Binding-site contacts:
Ligand atom O contacts residue GLY128 of chain 1.E at 3.5 Å (h-bond).
Ligand atom C contacts residue SER80 of chain 1.D at 3.4 Å.
Ligand atom CB contacts residue SER36 of chain 1.D at 3.6 Å.
Ligand atom CM contacts residue HIS77 of chain 1.D at 3.4 Å.
Ligand atom N contacts residue GLY128 of chain 1.E at 3.3 Å (h-bond).
Ligand atom N contacts residue HIS77 of chain 1.D at 3.1 Å (h-bond).
Ligand atom C contacts residue HIS77 of chain 1.D at 3.7 Å.
Ligand atom O contacts residue GLY79 of chain 1.D at 2.9 Å (h-bond).
Ligand atom CA contacts residue THR129 of chain 1.E at 3.3 Å.
Ligand atom O contacts residue GLY79 of chain 1.D at 3.3 Å (h-bond).
Ligand atom CB contacts residue ASP33 of chain 1.D at 3.5 Å.
Ligand atom O contacts residue TYR78 of chain 1.D at 3.4 Å.
Ligand atom O contacts residue THR129 of chain 1.E at 3.1 Å.
Ligand atom CA contacts residue TYR78 of chain 1.D at 3.5 Å (hydrophobic).
Ligand atom OH contacts residue ASP126 of chain 1.E at 2.7 Å (salt-bridge).
Ligand atom CG contacts residue GLY128 of chain 1.E at 3.7 Å.
Ligand atom O contacts residue SER130 of chain 1.E at 3.0 Å (h-bond).
Ligand atom N contacts residue TYR78 of chain 1.D at 3.7 Å.
Ligand atom OH contacts residue THR129 of chain 1.E at 3.5 Å (h-bond).
Ligand atom CB contacts residue SER130 of chain 1.E at 3.7 Å.
Ligand atom CB contacts residue GLY128 of chain 1.E at 3.5 Å.
Ligand atom CG1 contacts residue GLU155 of chain 1.E at 3.4 Å.
Ligand atom CG1 contacts residue GLY128 of chain 1.E at 3.3 Å.
Ligand atom CH contacts residue ASP33 of chain 1.D at 3.3 Å.
Ligand atom N contacts residue THR129 of chain 1.E at 3.4 Å (h-bond).
Ligand atom CM contacts residue ASP126 of chain 1.E at 3.6 Å.
Ligand atom CA contacts residue HIS77 of chain 1.D at 3.5 Å.
Ligand atom OXT contacts residue HIS77 of chain 1.D at 3.4 Å (h-bond).
Ligand atom CD1 contacts residue TYR100 of chain 1.E at 3.4 Å (hydrophobic).
Ligand atom OH contacts residue ASP33 of chain 1.D at 2.7 Å (salt-bridge).
Ligand atom N contacts residue SER80 of chain 1.D at 2.8 Å (h-bond).
Ligand atom CB contacts residue THR129 of chain 1.E at 3.6 Å.
Ligand atom CG2 contacts residue LEU131 of chain 1.E at 3.6 Å (hydrophobic).
Ligand atom O contacts residue SER80 of chain 1.D at 3.0 Å (h-bond).
Ligand atom C contacts residue SER130 of chain 1.E at 3.3 Å.
Ligand atom CM contacts residue GLY35 of chain 1.D at 3.7 Å.
Ligand atom CA contacts residue SER80 of chain 1.D at 3.1 Å.
Ligand atom N contacts residue GLY35 of chain 1.D at 3.0 Å (h-bond).
Ligand atom O contacts residue SER130 of chain 1.E at 2.8 Å (h-bond).
Ligand atom O contacts residue TYR100 of chain 1.E at 2.8 Å (h-bond).

This small molecule binds to this protein.
Small molecule (SMILES): CC(C)CC(=O)N[C@H](C(=O)N[C@H](C(=O)N[C@@H](CC(C)C)[C@@H](O)CC(=O)N[C@@H](C)C(=O)N[C@@H](CC(C)C)[C@@H](O)CC(=O)O)C(C)C)C(C)C

Sequence of chain 1.E:
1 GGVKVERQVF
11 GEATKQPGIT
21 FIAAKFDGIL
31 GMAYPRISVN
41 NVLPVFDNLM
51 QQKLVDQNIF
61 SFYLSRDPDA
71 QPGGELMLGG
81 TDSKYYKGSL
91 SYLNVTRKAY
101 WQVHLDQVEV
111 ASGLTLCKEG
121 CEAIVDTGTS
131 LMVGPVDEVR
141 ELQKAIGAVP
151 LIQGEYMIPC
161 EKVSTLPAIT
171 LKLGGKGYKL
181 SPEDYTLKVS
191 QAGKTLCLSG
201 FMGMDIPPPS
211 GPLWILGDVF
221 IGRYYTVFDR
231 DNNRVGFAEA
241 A

Sequence of chain 1.D:
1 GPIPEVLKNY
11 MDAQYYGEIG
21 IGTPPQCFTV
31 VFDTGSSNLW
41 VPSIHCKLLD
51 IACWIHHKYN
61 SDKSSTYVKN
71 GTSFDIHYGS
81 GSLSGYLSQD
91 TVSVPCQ